Sequence of chain 2.B:
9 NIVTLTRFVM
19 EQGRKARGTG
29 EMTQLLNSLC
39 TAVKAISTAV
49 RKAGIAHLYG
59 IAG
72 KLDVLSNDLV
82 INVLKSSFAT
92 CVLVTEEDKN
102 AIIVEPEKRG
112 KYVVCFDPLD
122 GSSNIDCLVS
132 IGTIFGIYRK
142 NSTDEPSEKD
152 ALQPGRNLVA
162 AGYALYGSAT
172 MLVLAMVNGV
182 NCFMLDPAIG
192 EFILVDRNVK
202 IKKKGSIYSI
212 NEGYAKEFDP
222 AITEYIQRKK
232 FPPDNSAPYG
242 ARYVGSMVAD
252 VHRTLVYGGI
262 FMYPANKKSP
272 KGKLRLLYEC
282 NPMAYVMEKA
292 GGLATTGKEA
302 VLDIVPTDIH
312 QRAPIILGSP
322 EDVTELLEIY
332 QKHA

The small molecule below binds the protein below.
Small molecule (SMILES): O=P(O)(O)OC[C@@H]1O[C@H](COP(=O)(O)O)[C@@H](O)[C@@H]1O

Binding-site contacts:
Ligand atom O6 contacts residue TYR264 of chain 2.B at 3.7 Å.
Ligand atom O6P contacts residue TYR215 of chain 2.B at 2.9 Å (h-bond).
Ligand atom C4 contacts residue GLY246 of chain 2.B at 3.6 Å.
Ligand atom O3 contacts residue SER247 of chain 2.B at 3.8 Å.
Ligand atom C6 contacts residue TYR264 of chain 2.B at 3.9 Å (hydrophobic).
Ligand atom C1 contacts residue LYS274 of chain 2.B at 3.6 Å.
Ligand atom O2P contacts residue GLY122 of chain 2.B at 3.7 Å.
Ligand atom O2P contacts residue SER123 of chain 2.B at 3.6 Å (h-bond).
Ligand atom O6P contacts residue LYS274 of chain 2.B at 3.8 Å.
Ligand atom C2 contacts residue LYS274 of chain 2.B at 3.6 Å.
Ligand atom O1P contacts residue MN1 of chain 2.G at 2.5 Å.
Ligand atom O5P contacts residue TYR244 of chain 2.B at 2.8 Å (h-bond).
Ligand atom O2P contacts residue SER124 of chain 2.B at 3.9 Å.
Ligand atom O5P contacts residue ARG243 of chain 2.A at 3.6 Å (salt-bridge).
Ligand atom O3P contacts residue MN1 of chain 2.G at 3.9 Å.
Ligand atom C5 contacts residue LYS274 of chain 2.B at 3.9 Å.
Ligand atom C6 contacts residue GLY246 of chain 2.B at 3.9 Å.
Ligand atom O3 contacts residue ASP121 of chain 2.B at 2.6 Å (salt-bridge).
Ligand atom O1P contacts residue ASP121 of chain 2.B at 3.2 Å (salt-bridge).
Ligand atom O6 contacts residue LYS274 of chain 2.B at 2.9 Å (salt-bridge).
Ligand atom O4P contacts residue ARG243 of chain 2.A at 3.0 Å (salt-bridge).
Ligand atom O5P contacts residue ASN212 of chain 2.B at 3.0 Å (h-bond).
Ligand atom O1P contacts residue GLY122 of chain 2.B at 3.2 Å (h-bond).
Ligand atom O5 contacts residue LYS274 of chain 2.B at 2.9 Å (salt-bridge).
Ligand atom O1 contacts residue GLY122 of chain 2.B at 3.5 Å (h-bond).
Ligand atom O5P contacts residue TYR264 of chain 2.B at 3.7 Å.
Ligand atom O1 contacts residue MN1 of chain 2.G at 3.7 Å.
Ligand atom O1P contacts residue GLU97 of chain 2.B at 3.3 Å (salt-bridge).
Ligand atom P1 contacts residue MN1 of chain 2.G at 3.5 Å.
Ligand atom O6P contacts residue TYR264 of chain 2.B at 2.6 Å (h-bond).
Ligand atom P2 contacts residue LYS274 of chain 2.B at 3.8 Å.
Ligand atom C3 contacts residue ASP121 of chain 2.B at 3.7 Å.
Ligand atom O3 contacts residue MET248 of chain 2.B at 3.1 Å (h-bond).
Ligand atom C4 contacts residue MET248 of chain 2.B at 3.6 Å (hydrophobic).
Ligand atom O4 contacts residue MET248 of chain 2.B at 3.4 Å (h-bond).
Ligand atom C6 contacts residue TYR244 of chain 2.B at 3.4 Å (hydrophobic).
Ligand atom P2 contacts residue TYR264 of chain 2.B at 3.8 Å.
Ligand atom P1 contacts residue ASP121 of chain 2.B at 3.9 Å.
Ligand atom O1 contacts residue ASP121 of chain 2.B at 3.2 Å (salt-bridge).
Ligand atom P1 contacts residue GLY122 of chain 2.B at 3.7 Å.

Sequence of chain 2.A:
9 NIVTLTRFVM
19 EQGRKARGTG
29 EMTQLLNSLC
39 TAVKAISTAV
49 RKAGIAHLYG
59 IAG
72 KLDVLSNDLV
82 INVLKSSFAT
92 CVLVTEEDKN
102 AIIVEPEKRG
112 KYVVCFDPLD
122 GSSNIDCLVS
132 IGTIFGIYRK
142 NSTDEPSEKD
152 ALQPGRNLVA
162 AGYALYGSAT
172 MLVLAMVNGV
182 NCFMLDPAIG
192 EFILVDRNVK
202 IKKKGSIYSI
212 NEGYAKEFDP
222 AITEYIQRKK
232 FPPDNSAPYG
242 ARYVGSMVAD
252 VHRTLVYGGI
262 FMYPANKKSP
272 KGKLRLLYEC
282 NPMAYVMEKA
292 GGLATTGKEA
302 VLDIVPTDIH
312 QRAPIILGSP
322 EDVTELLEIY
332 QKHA